Sequence of chain 1.D:
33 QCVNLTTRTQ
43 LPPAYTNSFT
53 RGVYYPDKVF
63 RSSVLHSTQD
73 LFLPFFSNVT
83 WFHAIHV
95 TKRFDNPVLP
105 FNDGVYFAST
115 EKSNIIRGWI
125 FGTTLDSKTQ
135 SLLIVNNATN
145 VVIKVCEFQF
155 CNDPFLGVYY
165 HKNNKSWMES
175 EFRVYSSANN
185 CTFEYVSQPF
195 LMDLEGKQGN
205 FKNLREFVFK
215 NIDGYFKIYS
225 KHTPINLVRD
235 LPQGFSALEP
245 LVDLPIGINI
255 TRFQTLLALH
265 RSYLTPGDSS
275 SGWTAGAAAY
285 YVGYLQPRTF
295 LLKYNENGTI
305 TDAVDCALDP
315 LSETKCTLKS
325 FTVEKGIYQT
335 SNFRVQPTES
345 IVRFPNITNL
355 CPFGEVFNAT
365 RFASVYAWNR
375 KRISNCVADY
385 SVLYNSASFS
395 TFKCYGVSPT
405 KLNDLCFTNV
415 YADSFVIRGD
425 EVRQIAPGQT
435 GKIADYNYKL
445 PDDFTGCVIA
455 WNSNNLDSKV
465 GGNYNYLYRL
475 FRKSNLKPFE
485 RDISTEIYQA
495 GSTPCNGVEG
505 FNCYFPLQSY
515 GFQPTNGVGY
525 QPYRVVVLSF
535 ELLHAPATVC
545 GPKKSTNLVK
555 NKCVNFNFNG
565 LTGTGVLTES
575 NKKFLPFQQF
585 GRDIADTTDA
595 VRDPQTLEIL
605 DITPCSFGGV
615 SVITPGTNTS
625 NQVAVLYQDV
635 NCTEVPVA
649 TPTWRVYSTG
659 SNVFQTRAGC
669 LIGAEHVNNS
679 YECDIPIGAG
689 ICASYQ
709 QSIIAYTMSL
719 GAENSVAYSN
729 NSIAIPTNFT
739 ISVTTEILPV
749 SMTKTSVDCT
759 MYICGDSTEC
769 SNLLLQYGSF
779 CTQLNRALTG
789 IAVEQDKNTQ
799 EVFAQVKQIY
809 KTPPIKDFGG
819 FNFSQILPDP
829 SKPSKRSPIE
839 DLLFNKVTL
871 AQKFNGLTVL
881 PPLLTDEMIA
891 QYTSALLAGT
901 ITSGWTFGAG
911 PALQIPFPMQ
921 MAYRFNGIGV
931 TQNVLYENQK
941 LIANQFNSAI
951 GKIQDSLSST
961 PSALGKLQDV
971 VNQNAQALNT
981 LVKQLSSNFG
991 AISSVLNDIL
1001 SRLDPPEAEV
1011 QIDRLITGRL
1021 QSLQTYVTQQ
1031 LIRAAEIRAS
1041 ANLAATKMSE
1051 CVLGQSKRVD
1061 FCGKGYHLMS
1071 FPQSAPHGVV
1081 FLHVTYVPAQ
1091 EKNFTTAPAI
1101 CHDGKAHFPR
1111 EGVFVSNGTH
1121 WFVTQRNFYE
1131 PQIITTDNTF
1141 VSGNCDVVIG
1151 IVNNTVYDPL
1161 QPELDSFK

Binding-site contacts:
Ligand atom O7 contacts residue THR1095 of chain 1.D at 4.3 Å.
Ligand atom C8 contacts residue PHE1094 of chain 1.D at 4.2 Å (hydrophobic).
Ligand atom C6 contacts residue ALA725 of chain 1.D at 4.4 Å (hydrophobic).
Ligand atom O6 contacts residue ALA725 of chain 1.D at 3.7 Å.
Ligand atom C4 contacts residue ASN1093 of chain 1.D at 4.2 Å.
Ligand atom C7 contacts residue ASN1093 of chain 1.D at 3.8 Å.
Ligand atom C1 contacts residue ASN1093 of chain 1.D at 1.4 Å.
Ligand atom C2 contacts residue ASN1093 of chain 1.D at 2.5 Å.
Ligand atom O5 contacts residue ASN1093 of chain 1.D at 2.3 Å (h-bond).
Ligand atom C8 contacts residue ASN1093 of chain 1.D at 3.5 Å.
Ligand atom N2 contacts residue ASN1093 of chain 1.D at 2.9 Å (h-bond).
Ligand atom O7 contacts residue ASN1093 of chain 1.D at 4.2 Å.
Ligand atom C5 contacts residue ASN1093 of chain 1.D at 3.6 Å.
Ligand atom C3 contacts residue ASN1093 of chain 1.D at 3.8 Å.
Ligand atom C8 contacts residue THR1095 of chain 1.D at 4.2 Å.

The protein below binds the small molecule below.
Small molecule (SMILES): CC(=O)N[C@@H]1[C@@H](O)[C@H](O)[C@@H](CO)O[C@H]1O